Sequence of chain 1.A:
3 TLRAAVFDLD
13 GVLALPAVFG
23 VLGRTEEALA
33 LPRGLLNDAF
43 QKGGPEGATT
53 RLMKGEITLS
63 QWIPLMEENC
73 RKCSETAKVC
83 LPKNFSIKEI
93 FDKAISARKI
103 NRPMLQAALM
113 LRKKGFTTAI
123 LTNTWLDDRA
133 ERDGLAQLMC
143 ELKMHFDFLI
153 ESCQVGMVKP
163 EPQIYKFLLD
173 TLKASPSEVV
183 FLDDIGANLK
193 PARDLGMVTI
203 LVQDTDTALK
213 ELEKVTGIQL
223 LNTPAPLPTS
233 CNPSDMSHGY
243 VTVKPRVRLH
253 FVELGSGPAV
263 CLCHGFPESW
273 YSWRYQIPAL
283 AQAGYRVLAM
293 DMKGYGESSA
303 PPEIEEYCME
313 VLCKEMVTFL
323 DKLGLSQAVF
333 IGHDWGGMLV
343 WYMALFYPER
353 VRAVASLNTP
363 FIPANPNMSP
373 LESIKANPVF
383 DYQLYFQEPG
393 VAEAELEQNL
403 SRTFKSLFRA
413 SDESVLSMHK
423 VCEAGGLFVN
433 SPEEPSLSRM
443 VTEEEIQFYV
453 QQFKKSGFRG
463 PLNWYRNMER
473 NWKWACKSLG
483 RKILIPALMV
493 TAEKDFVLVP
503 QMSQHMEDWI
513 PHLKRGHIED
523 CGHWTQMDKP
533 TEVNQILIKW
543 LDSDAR

A protein and the small-molecule ligand that binds it are described below.
Small molecule (SMILES): c1ccc(CCc2n[nH]c3ccccc23)cc1

Binding-site contacts:
Ligand atom C10 contacts residue VAL499 of chain 1.A at 3.9 Å (hydrophobic).
Ligand atom C14 contacts residue LEU500 of chain 1.A at 3.9 Å (hydrophobic).
Ligand atom C14 contacts residue VAL499 of chain 1.A at 3.5 Å (hydrophobic).
Ligand atom C15 contacts residue VAL499 of chain 1.A at 3.4 Å (hydrophobic).
Ligand atom C6 contacts residue MET420 of chain 1.A at 3.8 Å (hydrophobic).
Ligand atom C3 contacts residue TRP526 of chain 1.A at 3.3 Å (hydrophobic).
Ligand atom C15 contacts residue HIS525 of chain 1.A at 3.3 Å.
Ligand atom C2 contacts residue PRO269 of chain 1.A at 4.1 Å (hydrophobic).
Ligand atom C5 contacts residue LEU409 of chain 1.A at 3.5 Å (hydrophobic).
Ligand atom N16 contacts residue ASP497 of chain 1.A at 2.8 Å (salt-bridge).
Ligand atom C11 contacts residue MET420 of chain 1.A at 3.9 Å (hydrophobic).
Ligand atom N16 contacts residue VAL499 of chain 1.A at 3.5 Å.
Ligand atom C1 contacts residue PHE268 of chain 1.A at 3.8 Å (hydrophobic).
Ligand atom C4 contacts residue LEU409 of chain 1.A at 3.9 Å (hydrophobic).
Ligand atom C7 contacts residue TRP526 of chain 1.A at 3.6 Å (hydrophobic).
Ligand atom N17 contacts residue ASP497 of chain 1.A at 3.7 Å.
Ligand atom C14 contacts residue HIS525 of chain 1.A at 3.4 Å.
Ligand atom C13 contacts residue ASP336 of chain 1.A at 3.4 Å.
Ligand atom C1 contacts residue LEU409 of chain 1.A at 4.0 Å (hydrophobic).
Ligand atom C3 contacts residue HIS525 of chain 1.A at 4.2 Å.
Ligand atom C13 contacts residue TYR384 of chain 1.A at 3.1 Å (hydrophobic).
Ligand atom C2 contacts residue PHE268 of chain 1.A at 3.5 Å (hydrophobic).
Ligand atom C6 contacts residue LEU409 of chain 1.A at 3.6 Å (hydrophobic).
Ligand atom C5 contacts residue MET420 of chain 1.A at 3.4 Å (hydrophobic).
Ligand atom C9 contacts residue VAL499 of chain 1.A at 4.0 Å (hydrophobic).
Ligand atom C4 contacts residue TRP526 of chain 1.A at 3.7 Å (hydrophobic).
Ligand atom N17 contacts residue HIS525 of chain 1.A at 3.3 Å.
Ligand atom N17 contacts residue VAL499 of chain 1.A at 3.8 Å.
Ligand atom C13 contacts residue VAL499 of chain 1.A at 3.9 Å (hydrophobic).
Ligand atom C14 contacts residue ASP336 of chain 1.A at 3.9 Å.
Ligand atom C13 contacts residue HIS525 of chain 1.A at 3.9 Å.
Ligand atom C8 contacts residue MET420 of chain 1.A at 3.8 Å (hydrophobic).
Ligand atom C12 contacts residue TYR467 of chain 1.A at 3.8 Å (hydrophobic).
Ligand atom N16 contacts residue HIS525 of chain 1.A at 3.2 Å (h-bond).
Ligand atom C10 contacts residue HIS525 of chain 1.A at 4.1 Å.
Ligand atom C12 contacts residue ASP336 of chain 1.A at 4.1 Å.
Ligand atom C9 contacts residue HIS525 of chain 1.A at 4.0 Å.
Ligand atom C15 contacts residue ASP497 of chain 1.A at 3.8 Å.
Ligand atom C12 contacts residue TYR384 of chain 1.A at 3.2 Å (hydrophobic).
Ligand atom C2 contacts residue TRP526 of chain 1.A at 4.0 Å (hydrophobic).